Binding-site contacts:
Ligand atom N2 contacts residue ASN301 of chain 1.D at 4.2 Å.
Ligand atom C8 contacts residue ASN301 of chain 1.D at 2.1 Å.
Ligand atom C4 contacts residue ASN265 of chain 1.D at 4.1 Å.
Ligand atom O7 contacts residue ASN265 of chain 1.D at 4.2 Å.
Ligand atom C7 contacts residue ASN301 of chain 1.D at 3.0 Å.
Ligand atom C7 contacts residue ASN265 of chain 1.D at 3.9 Å.
Ligand atom C3 contacts residue ASN265 of chain 1.D at 3.9 Å.
Ligand atom C6 contacts residue ASN265 of chain 1.D at 4.1 Å.
Ligand atom C5 contacts residue ASN265 of chain 1.D at 3.2 Å.
Ligand atom O6 contacts residue ASN265 of chain 1.D at 4.0 Å.
Ligand atom O6 contacts residue VAL414 of chain 1.D at 3.8 Å.
Ligand atom O7 contacts residue ASN301 of chain 1.D at 3.1 Å (h-bond).
Ligand atom N2 contacts residue ASN265 of chain 1.D at 3.3 Å (h-bond).
Ligand atom C1 contacts residue ASN265 of chain 1.D at 1.4 Å.
Ligand atom C2 contacts residue ASN265 of chain 1.D at 2.7 Å.
Ligand atom O5 contacts residue ASN265 of chain 1.D at 1.9 Å (h-bond).
Ligand atom O5 contacts residue ARG412 of chain 1.D at 4.0 Å.

Sequence of chain 1.D:
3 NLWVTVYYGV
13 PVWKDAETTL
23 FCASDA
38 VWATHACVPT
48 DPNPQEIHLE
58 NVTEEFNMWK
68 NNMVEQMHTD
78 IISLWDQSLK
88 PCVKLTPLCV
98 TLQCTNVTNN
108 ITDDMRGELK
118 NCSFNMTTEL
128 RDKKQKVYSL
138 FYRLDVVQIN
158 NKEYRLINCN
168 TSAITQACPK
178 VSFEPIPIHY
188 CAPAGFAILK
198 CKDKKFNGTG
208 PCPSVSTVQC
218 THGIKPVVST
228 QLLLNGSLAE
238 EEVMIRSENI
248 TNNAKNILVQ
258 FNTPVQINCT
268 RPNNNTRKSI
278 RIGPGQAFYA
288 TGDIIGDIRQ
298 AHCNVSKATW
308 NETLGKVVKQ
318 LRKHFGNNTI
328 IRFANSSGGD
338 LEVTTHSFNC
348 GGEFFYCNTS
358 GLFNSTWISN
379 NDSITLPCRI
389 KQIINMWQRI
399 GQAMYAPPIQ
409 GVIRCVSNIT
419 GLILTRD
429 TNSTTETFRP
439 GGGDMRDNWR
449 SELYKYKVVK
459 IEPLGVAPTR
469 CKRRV

The protein below binds the small molecule below.
Small molecule (SMILES): CC(=O)N[C@H]1[C@H](O[C@H]2[C@H](O)[C@@H](NC(C)=O)CO[C@@H]2CO)O[C@H](CO)[C@@H](O[C@@H]2O[C@H](CO[C@H]3O[C@H](CO)[C@@H](O)[C@H](O)[C@@H]3O)[C@@H](O)[C@H](O[C@H]3O[C@H](CO)[C@@H](O)[C@H](O)[C@@H]3O)[C@@H]2O)[C@@H]1O